Sequence of chain 1.D:
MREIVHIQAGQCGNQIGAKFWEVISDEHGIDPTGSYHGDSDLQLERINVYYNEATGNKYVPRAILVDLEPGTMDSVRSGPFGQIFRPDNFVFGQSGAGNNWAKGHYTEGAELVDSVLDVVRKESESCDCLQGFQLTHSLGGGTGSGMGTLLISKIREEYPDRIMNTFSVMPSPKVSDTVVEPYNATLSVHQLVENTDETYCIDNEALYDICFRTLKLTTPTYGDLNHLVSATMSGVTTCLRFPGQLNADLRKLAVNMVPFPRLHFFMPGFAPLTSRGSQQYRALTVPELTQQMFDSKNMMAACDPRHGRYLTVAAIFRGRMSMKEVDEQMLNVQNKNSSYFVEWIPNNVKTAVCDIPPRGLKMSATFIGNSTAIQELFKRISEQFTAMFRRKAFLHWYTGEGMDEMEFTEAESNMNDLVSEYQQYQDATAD

Binding-site contacts:
Ligand atom N1 contacts residue ASP209 of chain 1.D at 3.2 Å (salt-bridge).
Ligand atom C5 contacts residue LYS297 of chain 1.D at 3.4 Å.
Ligand atom C8 contacts residue LYS297 of chain 1.D at 4.4 Å.
Ligand atom C4 contacts residue LYS297 of chain 1.D at 3.7 Å.
Ligand atom C3 contacts residue THR214 of chain 1.D at 3.7 Å.
Ligand atom C9 contacts residue LYS297 of chain 1.D at 3.5 Å.
Ligand atom N2 contacts residue LYS297 of chain 1.D at 3.9 Å.
Ligand atom C5 contacts residue ASP209 of chain 1.D at 4.1 Å.
Ligand atom C10 contacts residue THR214 of chain 1.D at 3.5 Å.
Ligand atom C4 contacts residue ILE210 of chain 1.D at 4.0 Å (hydrophobic).
Ligand atom C3 contacts residue ARG213 of chain 1.D at 3.9 Å.
Ligand atom C11 contacts residue LYS297 of chain 1.D at 4.0 Å.
Ligand atom N2 contacts residue THR214 of chain 1.D at 3.0 Å (h-bond).
Ligand atom C2 contacts residue ARG213 of chain 1.D at 3.6 Å.
Ligand atom C10 contacts residue ARG213 of chain 1.D at 4.3 Å.
Ligand atom C6 contacts residue ASP209 of chain 1.D at 4.1 Å.
Ligand atom C4 contacts residue ASP209 of chain 1.D at 4.0 Å.
Ligand atom C1 contacts residue ARG213 of chain 1.D at 4.0 Å.
Ligand atom C3 contacts residue LYS297 of chain 1.D at 4.0 Å.
Ligand atom C4 contacts residue THR214 of chain 1.D at 3.4 Å.
Ligand atom C5 contacts residue ILE210 of chain 1.D at 3.7 Å (hydrophobic).
Ligand atom O1 contacts residue LYS297 of chain 1.D at 3.8 Å.
Ligand atom C9 contacts residue THR214 of chain 1.D at 3.8 Å.
Ligand atom C7 contacts residue SER296 of chain 1.D at 4.2 Å.
Ligand atom C7 contacts residue ASP209 of chain 1.D at 4.4 Å.
Ligand atom N2 contacts residue ASP209 of chain 1.D at 4.4 Å.
Ligand atom C12 contacts residue THR214 of chain 1.D at 3.9 Å.
Ligand atom C6 contacts residue LYS297 of chain 1.D at 4.1 Å.
Ligand atom O1 contacts residue ARG213 of chain 1.D at 3.3 Å (salt-bridge).
Ligand atom C10 contacts residue LYS297 of chain 1.D at 3.5 Å.
Ligand atom C2 contacts residue LYS297 of chain 1.D at 4.0 Å.
Ligand atom C3 contacts residue ASP209 of chain 1.D at 4.2 Å.
Ligand atom N2 contacts residue ARG213 of chain 1.D at 3.3 Å.
Ligand atom C9 contacts residue ARG213 of chain 1.D at 3.7 Å.
Ligand atom C8 contacts residue SER296 of chain 1.D at 3.6 Å.
Ligand atom C1 contacts residue LYS297 of chain 1.D at 4.3 Å.
Ligand atom C12 contacts residue ARG213 of chain 1.D at 3.4 Å.

This small molecule binds to this protein.
Small molecule (SMILES): C[C@@H](N)c1ccc(NC(=O)C2CC2)cc1